Binding-site contacts:
Ligand atom C8 contacts residue ASN45 of chain 1.C at 4.2 Å.
Ligand atom C8 contacts residue TRP44 of chain 1.C at 4.2 Å (hydrophobic).
Ligand atom O5 contacts residue ASN45 of chain 1.C at 2.4 Å (h-bond).
Ligand atom O7 contacts residue TRP44 of chain 1.C at 4.5 Å.
Ligand atom C7 contacts residue ASN45 of chain 1.C at 3.1 Å.
Ligand atom O7 contacts residue ASN45 of chain 1.C at 3.0 Å (h-bond).
Ligand atom C4 contacts residue ASN45 of chain 1.C at 4.2 Å.
Ligand atom N2 contacts residue PRO214 of chain 1.C at 4.4 Å.
Ligand atom C1 contacts residue ASN45 of chain 1.C at 1.5 Å.
Ligand atom C3 contacts residue ASN45 of chain 1.C at 3.8 Å.
Ligand atom C8 contacts residue PRO214 of chain 1.C at 3.8 Å (hydrophobic).
Ligand atom N2 contacts residue ASN45 of chain 1.C at 2.9 Å (h-bond).
Ligand atom O6 contacts residue ARG22 of chain 1.C at 3.5 Å (salt-bridge).
Ligand atom C7 contacts residue PRO214 of chain 1.C at 4.2 Å (hydrophobic).
Ligand atom C2 contacts residue ASN45 of chain 1.C at 2.5 Å.
Ligand atom C5 contacts residue ASN45 of chain 1.C at 3.7 Å.

Sequence of chain 1.C:
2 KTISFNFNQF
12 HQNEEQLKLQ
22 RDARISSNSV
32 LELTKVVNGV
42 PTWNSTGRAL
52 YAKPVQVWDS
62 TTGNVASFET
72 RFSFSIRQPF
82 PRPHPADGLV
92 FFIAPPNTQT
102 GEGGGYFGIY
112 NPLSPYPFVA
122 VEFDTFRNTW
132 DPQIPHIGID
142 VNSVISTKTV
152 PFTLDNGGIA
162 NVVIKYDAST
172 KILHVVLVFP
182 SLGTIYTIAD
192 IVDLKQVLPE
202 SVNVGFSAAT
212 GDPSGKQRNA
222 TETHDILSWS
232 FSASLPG

A protein and the small-molecule ligand that binds it are described below.
Small molecule (SMILES): CC(=O)N[C@@H]1[C@@H](O)[C@H](O)[C@@H](CO)O[C@H]1O